The small molecule below binds the protein below.
Small molecule (SMILES): CC(=O)N[C@@H]1[C@@H](O)[C@H](O)[C@@H](CO)O[C@H]1O

Sequence of chain 1.A:
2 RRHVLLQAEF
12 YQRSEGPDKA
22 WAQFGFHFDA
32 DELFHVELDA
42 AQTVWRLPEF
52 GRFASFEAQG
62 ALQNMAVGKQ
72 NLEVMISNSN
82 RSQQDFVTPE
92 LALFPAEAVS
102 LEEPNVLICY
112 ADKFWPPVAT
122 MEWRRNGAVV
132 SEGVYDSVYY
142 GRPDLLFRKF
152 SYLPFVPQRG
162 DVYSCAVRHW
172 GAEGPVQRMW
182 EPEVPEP

Binding-site contacts:
Ligand atom C7 contacts residue ASN81 of chain 1.A at 4.2 Å.
Ligand atom N2 contacts residue ASN81 of chain 1.A at 3.2 Å (h-bond).
Ligand atom C3 contacts residue ASN81 of chain 1.A at 3.8 Å.
Ligand atom C8 contacts residue ASN81 of chain 1.A at 4.4 Å.
Ligand atom O5 contacts residue ASN81 of chain 1.A at 2.4 Å (h-bond).
Ligand atom C4 contacts residue ASN81 of chain 1.A at 4.0 Å.
Ligand atom C5 contacts residue ASN81 of chain 1.A at 3.6 Å.
Ligand atom C1 contacts residue ASN81 of chain 1.A at 1.4 Å.
Ligand atom O6 contacts residue ASN81 of chain 1.A at 3.6 Å (h-bond).
Ligand atom C6 contacts residue ASN81 of chain 1.A at 4.0 Å.
Ligand atom C2 contacts residue ASN81 of chain 1.A at 2.6 Å.